Sequence of chain 1.A:
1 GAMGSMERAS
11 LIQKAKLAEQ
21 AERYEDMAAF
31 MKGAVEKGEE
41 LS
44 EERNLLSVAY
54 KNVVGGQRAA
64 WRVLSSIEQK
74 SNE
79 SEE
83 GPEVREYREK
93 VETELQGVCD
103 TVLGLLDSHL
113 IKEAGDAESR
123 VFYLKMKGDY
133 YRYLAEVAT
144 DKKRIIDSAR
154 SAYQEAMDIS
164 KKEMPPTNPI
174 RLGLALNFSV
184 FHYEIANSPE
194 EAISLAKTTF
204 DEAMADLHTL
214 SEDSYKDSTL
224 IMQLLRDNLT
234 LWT

A small-molecule ligand and the protein it binds are described below.
Small molecule (SMILES): CSCC[C@H](NC(=O)[C@H](CC(C)C)NC(=O)[C@H](CCCNC(N)=[NH2+])NC(=O)[C@H](CCC(=O)O)NC(=O)[C@H](COP(=O)(O)O)NC(=O)[C@H](CC(C)C)NC(=O)[C@H](CO)NC(=O)[C@@H](N)CCCNC(N)=[NH2+])C(=O)N[C@@H](C)C=O

Binding-site contacts:
Ligand atom SD contacts residue K7N1 of chain 1.E at 3.5 Å.
Ligand atom CZ contacts residue LEU227 of chain 1.A at 3.6 Å (hydrophobic).
Ligand atom NE contacts residue ARG65 of chain 1.A at 3.7 Å.
Ligand atom N contacts residue LEU179 of chain 1.A at 3.4 Å.
Ligand atom CB contacts residue K7N1 of chain 1.E at 3.7 Å.
Ligand atom N contacts residue ASN231 of chain 1.A at 2.7 Å (h-bond).
Ligand atom OE2 contacts residue LYS127 of chain 1.A at 2.6 Å (salt-bridge).
Ligand atom CA contacts residue ASN231 of chain 1.A at 3.6 Å.
Ligand atom O contacts residue LEU179 of chain 1.A at 3.5 Å.
Ligand atom O contacts residue ASN231 of chain 1.A at 2.8 Å (h-bond).
Ligand atom CD1 contacts residue ASN55 of chain 1.A at 3.5 Å.
Ligand atom O3P contacts residue TYR135 of chain 1.A at 2.6 Å (h-bond).
Ligand atom CE contacts residue ASP220 of chain 1.A at 3.5 Å.
Ligand atom O contacts residue VAL183 of chain 1.A at 3.3 Å.
Ligand atom O2P contacts residue ARG61 of chain 1.A at 2.9 Å (salt-bridge).
Ligand atom O3P contacts residue ARG134 of chain 1.A at 2.8 Å (salt-bridge).
Ligand atom OG contacts residue TYR186 of chain 1.A at 3.6 Å.
Ligand atom O1P contacts residue ARG61 of chain 1.A at 2.9 Å (salt-bridge).
Ligand atom CB contacts residue ASN180 of chain 1.A at 3.4 Å.
Ligand atom CD contacts residue LYS127 of chain 1.A at 3.4 Å.
Ligand atom CA contacts residue ASN180 of chain 1.A at 3.5 Å.
Ligand atom C contacts residue ASN231 of chain 1.A at 3.6 Å.
Ligand atom CA contacts residue LEU179 of chain 1.A at 3.5 Å (hydrophobic).
Ligand atom CG contacts residue ASN231 of chain 1.A at 3.6 Å.
Ligand atom OE1 contacts residue LYS127 of chain 1.A at 3.4 Å.
Ligand atom O2P contacts residue ARG134 of chain 1.A at 2.8 Å (salt-bridge).
Ligand atom N contacts residue ASN180 of chain 1.A at 2.8 Å (h-bond).
Ligand atom O1P contacts residue LYS54 of chain 1.A at 3.2 Å.
Ligand atom CA contacts residue ASN231 of chain 1.A at 3.6 Å.
Ligand atom CD1 contacts residue ASP230 of chain 1.A at 3.6 Å.
Ligand atom C contacts residue ASN180 of chain 1.A at 3.6 Å.
Ligand atom CZ contacts residue ARG65 of chain 1.A at 3.7 Å.
Ligand atom CB contacts residue ASN180 of chain 1.A at 3.4 Å.
Ligand atom OG contacts residue TRP235 of chain 1.A at 2.8 Å (h-bond).
Ligand atom C contacts residue LEU179 of chain 1.A at 3.6 Å (hydrophobic).
Ligand atom OG contacts residue GLU187 of chain 1.A at 2.7 Å (salt-bridge).
Ligand atom CB contacts residue GLU187 of chain 1.A at 3.4 Å.
Ligand atom CB contacts residue ASN231 of chain 1.A at 3.5 Å.
Ligand atom CD contacts residue ARG65 of chain 1.A at 3.5 Å.
Ligand atom N contacts residue GLU187 of chain 1.A at 3.1 Å (salt-bridge).